Sequence of chain 1.C:
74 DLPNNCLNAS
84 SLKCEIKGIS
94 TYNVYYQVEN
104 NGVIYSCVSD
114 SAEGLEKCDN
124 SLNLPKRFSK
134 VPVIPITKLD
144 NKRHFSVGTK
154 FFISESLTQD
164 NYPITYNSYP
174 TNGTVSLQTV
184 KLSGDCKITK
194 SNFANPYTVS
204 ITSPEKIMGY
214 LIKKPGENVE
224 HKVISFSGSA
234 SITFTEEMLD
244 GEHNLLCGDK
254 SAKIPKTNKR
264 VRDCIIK

Binding-site contacts:
Ligand atom C7 contacts residue ASN175 of chain 1.C at 4.1 Å.
Ligand atom C8 contacts residue THR174 of chain 1.C at 3.8 Å.
Ligand atom C4 contacts residue ASN175 of chain 1.C at 4.2 Å.
Ligand atom N2 contacts residue ASN175 of chain 1.C at 2.9 Å (h-bond).
Ligand atom C8 contacts residue PRO173 of chain 1.C at 3.9 Å (hydrophobic).
Ligand atom C2 contacts residue ASN175 of chain 1.C at 2.5 Å.
Ligand atom C3 contacts residue ASN175 of chain 1.C at 3.8 Å.
Ligand atom C1 contacts residue ASN175 of chain 1.C at 1.4 Å.
Ligand atom O5 contacts residue ASN175 of chain 1.C at 2.3 Å (h-bond).
Ligand atom C5 contacts residue ASN175 of chain 1.C at 3.6 Å.

This small molecule binds to this protein.
Small molecule (SMILES): CC(=O)N[C@H]1[C@H](O[C@H]2[C@H](O)[C@@H](NC(C)=O)CO[C@@H]2CO)O[C@H](CO)[C@@H](O[C@@H]2O[C@H](CO)[C@@H](O)[C@H](O)[C@@H]2O)[C@@H]1O